Sequence of chain 43.A:
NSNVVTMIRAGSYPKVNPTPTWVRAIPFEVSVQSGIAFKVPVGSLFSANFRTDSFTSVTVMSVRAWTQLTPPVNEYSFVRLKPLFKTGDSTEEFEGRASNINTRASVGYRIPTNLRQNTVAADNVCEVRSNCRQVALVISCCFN

This protein binds this small molecule.
Small molecule (SMILES): CO[P](=O)(O)O[C@H]1[C@@H](O)[C@H](n2ccc(=O)[nH]c2=O)O[C@@H]1COP(=O)(O)O

Binding-site contacts:
Ligand atom OP2 contacts residue ARG131 of chain 43.A at 3.7 Å.
Ligand atom O2 contacts residue ARG125 of chain 43.A at 3.9 Å.
Ligand atom C4 contacts residue SER17 of chain 22.A at 4.1 Å.
Ligand atom OP3 contacts residue ILE23 of chain 22.A at 4.2 Å.
Ligand atom O4 contacts residue SER17 of chain 22.A at 3.2 Å.
Ligand atom OP1 contacts residue ILE23 of chain 22.A at 4.0 Å.
Ligand atom C4 contacts residue ARG125 of chain 43.A at 3.5 Å.
Ligand atom OP1 contacts residue ARG131 of chain 43.A at 3.4 Å (salt-bridge).
Ligand atom C5 contacts residue THR21 of chain 22.A at 4.3 Å.
Ligand atom C5' contacts residue MET76 of chain 43.A at 4.3 Å (hydrophobic).
Ligand atom N3 contacts residue ARG125 of chain 43.A at 3.6 Å (salt-bridge).
Ligand atom OP1 contacts residue ARG125 of chain 43.A at 2.9 Å (salt-bridge).
Ligand atom C3' contacts residue ARG125 of chain 43.A at 3.3 Å.
Ligand atom C6 contacts residue ARG125 of chain 43.A at 3.5 Å.
Ligand atom N3 contacts residue ASN16 of chain 22.A at 2.9 Å (h-bond).
Ligand atom O4 contacts residue THR21 of chain 22.A at 3.9 Å.
Ligand atom C5' contacts residue ARG131 of chain 43.A at 3.2 Å.
Ligand atom OP2 contacts residue ILE23 of chain 22.A at 4.5 Å.
Ligand atom C2' contacts residue ARG125 of chain 43.A at 3.6 Å.
Ligand atom OP3 contacts residue ARG125 of chain 43.A at 2.8 Å.
Ligand atom P contacts residue ILE23 of chain 22.A at 4.4 Å.
Ligand atom C4 contacts residue ASN16 of chain 22.A at 4.1 Å.
Ligand atom N1 contacts residue ARG125 of chain 43.A at 3.7 Å.
Ligand atom P contacts residue ARG125 of chain 43.A at 3.7 Å.
Ligand atom O2 contacts residue ASN16 of chain 22.A at 2.5 Å (h-bond).
Ligand atom C2 contacts residue ASN16 of chain 22.A at 3.0 Å.
Ligand atom O3' contacts residue ARG125 of chain 43.A at 4.0 Å.
Ligand atom C1' contacts residue ARG125 of chain 43.A at 4.2 Å.
Ligand atom O4 contacts residue ARG125 of chain 43.A at 3.8 Å.
Ligand atom N1 contacts residue ASN16 of chain 22.A at 4.4 Å.
Ligand atom C5 contacts residue ARG125 of chain 43.A at 3.5 Å.
Ligand atom OP2 contacts residue SER77 of chain 43.A at 4.1 Å.
Ligand atom C2 contacts residue ARG125 of chain 43.A at 3.8 Å.
Ligand atom O5' contacts residue ARG125 of chain 43.A at 3.0 Å (salt-bridge).
Ligand atom N3 contacts residue SER17 of chain 22.A at 4.3 Å.
Ligand atom C4' contacts residue ARG125 of chain 43.A at 4.4 Å.
Ligand atom P contacts residue ARG131 of chain 43.A at 3.5 Å.
Ligand atom C5' contacts residue ARG125 of chain 43.A at 4.1 Å.
Ligand atom O5' contacts residue ARG131 of chain 43.A at 2.6 Å (salt-bridge).
Ligand atom C5' contacts residue SER77 of chain 43.A at 4.4 Å.

Sequence of chain 22.A:
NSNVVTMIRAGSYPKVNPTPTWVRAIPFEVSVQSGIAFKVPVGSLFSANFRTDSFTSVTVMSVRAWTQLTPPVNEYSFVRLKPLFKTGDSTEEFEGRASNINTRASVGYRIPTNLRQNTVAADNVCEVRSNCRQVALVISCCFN